The small molecule below binds the protein below.
Small molecule (SMILES): O=[N+]([O-])c1ccc(O)cc1

Binding-site contacts:
Ligand atom OH contacts residue ARG492 of chain 1.B at 3.9 Å.
Ligand atom C2 contacts residue LYS413 of chain 1.B at 4.2 Å.
Ligand atom C3 contacts residue LYS413 of chain 1.B at 3.9 Å.
Ligand atom C3 contacts residue ARG492 of chain 1.B at 4.0 Å.
Ligand atom C2 contacts residue ARG492 of chain 1.B at 4.2 Å.
Ligand atom OH contacts residue BDP1 of chain 1.I at 1.4 Å.
Ligand atom C3 contacts residue BDP1 of chain 1.I at 3.7 Å.
Ligand atom C5 contacts residue BDP1 of chain 1.I at 2.8 Å.
Ligand atom C5 contacts residue ARG492 of chain 1.B at 3.9 Å.
Ligand atom OH contacts residue LYS413 of chain 1.B at 4.4 Å.
Ligand atom C4 contacts residue ARG492 of chain 1.B at 3.9 Å.
Ligand atom C4 contacts residue BDP1 of chain 1.I at 2.5 Å.
Ligand atom C1 contacts residue ARG492 of chain 1.B at 4.3 Å.
Ligand atom C6 contacts residue BDP1 of chain 1.I at 4.2 Å.
Ligand atom C6 contacts residue ARG492 of chain 1.B at 4.1 Å.

Sequence of chain 1.B:
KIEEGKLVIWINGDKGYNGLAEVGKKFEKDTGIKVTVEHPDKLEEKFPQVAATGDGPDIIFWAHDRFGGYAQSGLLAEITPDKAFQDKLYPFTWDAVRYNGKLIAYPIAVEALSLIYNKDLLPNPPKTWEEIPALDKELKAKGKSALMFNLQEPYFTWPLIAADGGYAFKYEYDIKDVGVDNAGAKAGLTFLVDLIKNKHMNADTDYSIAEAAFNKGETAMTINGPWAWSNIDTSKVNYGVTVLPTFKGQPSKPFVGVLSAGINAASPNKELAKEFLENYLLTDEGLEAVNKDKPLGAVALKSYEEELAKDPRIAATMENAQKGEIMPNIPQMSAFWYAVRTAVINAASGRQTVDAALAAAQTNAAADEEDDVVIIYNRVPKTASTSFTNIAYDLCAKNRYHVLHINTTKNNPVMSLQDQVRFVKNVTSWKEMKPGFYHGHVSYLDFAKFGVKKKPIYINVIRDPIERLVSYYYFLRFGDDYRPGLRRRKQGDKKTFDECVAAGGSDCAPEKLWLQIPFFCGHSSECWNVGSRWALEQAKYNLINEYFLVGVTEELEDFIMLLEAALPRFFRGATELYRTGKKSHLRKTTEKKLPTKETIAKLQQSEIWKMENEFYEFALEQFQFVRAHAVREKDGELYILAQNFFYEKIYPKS